Sequence of chain 1.C:
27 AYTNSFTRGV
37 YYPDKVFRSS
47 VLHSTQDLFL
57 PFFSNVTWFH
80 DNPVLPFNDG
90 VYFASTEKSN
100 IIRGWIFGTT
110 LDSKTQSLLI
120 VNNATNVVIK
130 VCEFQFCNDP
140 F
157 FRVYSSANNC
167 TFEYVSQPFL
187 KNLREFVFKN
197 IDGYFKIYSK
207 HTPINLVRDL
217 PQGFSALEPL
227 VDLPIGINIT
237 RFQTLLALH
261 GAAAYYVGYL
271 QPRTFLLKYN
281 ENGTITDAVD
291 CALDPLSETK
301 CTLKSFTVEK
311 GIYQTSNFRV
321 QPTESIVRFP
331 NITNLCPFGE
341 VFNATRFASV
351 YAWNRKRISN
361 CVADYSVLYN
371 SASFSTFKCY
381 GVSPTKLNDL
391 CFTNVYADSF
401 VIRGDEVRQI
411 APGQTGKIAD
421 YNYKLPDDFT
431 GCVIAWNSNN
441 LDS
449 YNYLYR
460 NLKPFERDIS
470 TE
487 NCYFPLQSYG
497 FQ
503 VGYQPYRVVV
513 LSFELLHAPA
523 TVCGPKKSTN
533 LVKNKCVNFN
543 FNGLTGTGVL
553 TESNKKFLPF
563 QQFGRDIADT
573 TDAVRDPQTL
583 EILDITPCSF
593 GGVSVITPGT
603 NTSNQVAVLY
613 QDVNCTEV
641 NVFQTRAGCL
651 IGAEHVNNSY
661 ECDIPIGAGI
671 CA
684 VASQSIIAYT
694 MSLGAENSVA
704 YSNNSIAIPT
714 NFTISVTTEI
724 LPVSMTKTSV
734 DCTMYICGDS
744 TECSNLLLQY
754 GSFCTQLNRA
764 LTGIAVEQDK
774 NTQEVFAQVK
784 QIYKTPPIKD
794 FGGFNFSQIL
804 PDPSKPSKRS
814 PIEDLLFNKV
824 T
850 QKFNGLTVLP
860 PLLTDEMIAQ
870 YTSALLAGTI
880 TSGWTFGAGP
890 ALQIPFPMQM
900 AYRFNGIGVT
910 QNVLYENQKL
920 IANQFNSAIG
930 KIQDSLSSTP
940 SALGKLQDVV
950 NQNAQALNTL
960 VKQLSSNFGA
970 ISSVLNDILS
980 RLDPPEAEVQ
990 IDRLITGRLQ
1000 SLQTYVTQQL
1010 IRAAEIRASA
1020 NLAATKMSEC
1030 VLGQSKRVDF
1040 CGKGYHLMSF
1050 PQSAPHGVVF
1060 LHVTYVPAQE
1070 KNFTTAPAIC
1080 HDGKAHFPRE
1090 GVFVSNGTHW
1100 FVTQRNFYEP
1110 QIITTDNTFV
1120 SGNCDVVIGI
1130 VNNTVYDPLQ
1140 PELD

Sequence of chain 1.A:
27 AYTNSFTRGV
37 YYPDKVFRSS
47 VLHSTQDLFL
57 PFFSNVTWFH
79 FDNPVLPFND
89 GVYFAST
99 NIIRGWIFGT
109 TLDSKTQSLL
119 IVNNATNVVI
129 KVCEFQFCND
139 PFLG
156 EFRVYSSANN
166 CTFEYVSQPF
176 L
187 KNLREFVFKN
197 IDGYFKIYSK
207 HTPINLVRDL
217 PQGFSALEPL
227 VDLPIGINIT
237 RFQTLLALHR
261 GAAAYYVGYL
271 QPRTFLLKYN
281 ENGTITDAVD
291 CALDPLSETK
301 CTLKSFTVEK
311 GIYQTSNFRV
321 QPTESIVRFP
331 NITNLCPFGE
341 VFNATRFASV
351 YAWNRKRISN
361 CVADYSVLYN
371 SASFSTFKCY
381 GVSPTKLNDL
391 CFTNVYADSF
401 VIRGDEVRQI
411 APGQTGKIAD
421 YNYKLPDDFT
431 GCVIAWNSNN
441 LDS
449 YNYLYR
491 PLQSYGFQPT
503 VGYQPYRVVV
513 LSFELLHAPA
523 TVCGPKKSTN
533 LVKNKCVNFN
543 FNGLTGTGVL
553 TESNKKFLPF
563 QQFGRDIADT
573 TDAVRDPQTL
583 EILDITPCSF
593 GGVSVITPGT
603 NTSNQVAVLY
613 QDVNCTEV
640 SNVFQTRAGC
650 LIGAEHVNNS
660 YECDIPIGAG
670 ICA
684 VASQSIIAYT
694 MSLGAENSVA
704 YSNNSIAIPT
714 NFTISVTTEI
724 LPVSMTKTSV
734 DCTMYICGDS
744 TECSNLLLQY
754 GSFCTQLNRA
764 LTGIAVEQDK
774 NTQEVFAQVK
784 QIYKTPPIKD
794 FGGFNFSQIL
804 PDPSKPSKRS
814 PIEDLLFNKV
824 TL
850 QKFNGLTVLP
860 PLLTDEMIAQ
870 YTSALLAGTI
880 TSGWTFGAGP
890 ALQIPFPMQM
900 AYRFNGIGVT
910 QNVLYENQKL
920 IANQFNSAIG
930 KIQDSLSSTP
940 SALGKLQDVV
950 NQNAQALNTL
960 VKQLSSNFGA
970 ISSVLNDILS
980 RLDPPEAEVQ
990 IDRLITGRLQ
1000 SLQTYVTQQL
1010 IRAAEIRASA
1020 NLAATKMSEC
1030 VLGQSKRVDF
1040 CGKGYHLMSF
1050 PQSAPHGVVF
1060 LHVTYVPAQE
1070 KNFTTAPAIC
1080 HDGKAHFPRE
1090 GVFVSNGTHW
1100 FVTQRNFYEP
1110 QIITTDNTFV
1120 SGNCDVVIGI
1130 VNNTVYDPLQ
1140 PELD

The protein below binds the small molecule below.
Small molecule (SMILES): CC(=O)N[C@@H]1[C@@H](O)[C@H](O)[C@@H](CO)O[C@H]1O

Binding-site contacts:
Ligand atom C8 contacts residue ASN282 of chain 1.A at 3.9 Å.
Ligand atom C7 contacts residue ASN282 of chain 1.A at 3.2 Å.
Ligand atom C5 contacts residue ASN282 of chain 1.A at 3.6 Å.
Ligand atom N2 contacts residue ASN282 of chain 1.A at 2.9 Å (h-bond).
Ligand atom O7 contacts residue ASN282 of chain 1.A at 3.7 Å.
Ligand atom O6 contacts residue LYS558 of chain 1.C at 4.1 Å.
Ligand atom C1 contacts residue ASN282 of chain 1.A at 1.5 Å.
Ligand atom C8 contacts residue ASN280 of chain 1.A at 3.9 Å.
Ligand atom C6 contacts residue LYS558 of chain 1.C at 4.3 Å.
Ligand atom O5 contacts residue ASN282 of chain 1.A at 2.3 Å (h-bond).
Ligand atom C4 contacts residue ASN282 of chain 1.A at 4.1 Å.
Ligand atom C3 contacts residue ASN282 of chain 1.A at 3.8 Å.
Ligand atom C2 contacts residue ASN282 of chain 1.A at 2.4 Å.